Binding-site contacts:
Ligand atom N2 contacts residue ASN603 of chain 1.A at 2.8 Å (h-bond).
Ligand atom C4 contacts residue ASN603 of chain 1.A at 4.3 Å.
Ligand atom C2 contacts residue ASN603 of chain 1.A at 2.4 Å.
Ligand atom C1 contacts residue ASN603 of chain 1.A at 1.5 Å.
Ligand atom O5 contacts residue ASN603 of chain 1.A at 2.5 Å (h-bond).
Ligand atom O7 contacts residue ASN603 of chain 1.A at 4.0 Å.
Ligand atom C7 contacts residue ASN603 of chain 1.A at 3.6 Å.
Ligand atom C5 contacts residue ASN603 of chain 1.A at 3.7 Å.
Ligand atom O6 contacts residue ASN603 of chain 1.A at 4.1 Å.
Ligand atom C3 contacts residue ASN603 of chain 1.A at 3.8 Å.

A small-molecule ligand and the protein it binds are described below.
Small molecule (SMILES): CC(=O)N[C@@H]1[C@@H](O)[C@H](O)[C@@H](CO)O[C@H]1O

Sequence of chain 1.A:
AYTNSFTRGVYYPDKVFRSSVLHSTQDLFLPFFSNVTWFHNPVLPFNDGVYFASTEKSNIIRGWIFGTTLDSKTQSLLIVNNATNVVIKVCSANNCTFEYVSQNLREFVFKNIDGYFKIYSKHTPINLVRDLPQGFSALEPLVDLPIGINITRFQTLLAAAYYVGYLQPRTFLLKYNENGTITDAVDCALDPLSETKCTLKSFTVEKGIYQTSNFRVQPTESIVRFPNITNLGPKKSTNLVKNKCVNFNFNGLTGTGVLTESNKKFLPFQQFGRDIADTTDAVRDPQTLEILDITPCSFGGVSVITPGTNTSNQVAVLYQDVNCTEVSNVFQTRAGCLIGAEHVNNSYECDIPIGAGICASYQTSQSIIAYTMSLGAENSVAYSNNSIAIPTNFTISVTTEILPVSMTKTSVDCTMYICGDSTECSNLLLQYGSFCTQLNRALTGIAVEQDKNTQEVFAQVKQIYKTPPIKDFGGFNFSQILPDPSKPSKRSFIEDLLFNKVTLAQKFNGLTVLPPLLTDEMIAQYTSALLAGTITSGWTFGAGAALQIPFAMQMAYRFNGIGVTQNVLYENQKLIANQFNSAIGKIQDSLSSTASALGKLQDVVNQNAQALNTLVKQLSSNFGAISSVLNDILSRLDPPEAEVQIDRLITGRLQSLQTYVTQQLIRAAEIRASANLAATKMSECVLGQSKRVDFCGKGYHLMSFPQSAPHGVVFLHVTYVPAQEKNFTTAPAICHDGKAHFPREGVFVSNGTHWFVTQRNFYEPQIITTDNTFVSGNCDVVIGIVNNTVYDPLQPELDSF